Binding-site contacts:
Ligand atom ND2 contacts residue SER95 of chain 1.B at 2.7 Å (h-bond).
Ligand atom O contacts residue HIS53 of chain 1.C at 2.9 Å (h-bond).
Ligand atom CG contacts residue TYR94 of chain 1.B at 3.6 Å (hydrophobic).
Ligand atom ND2 contacts residue GLY101 of chain 1.C at 3.3 Å.
Ligand atom OD1 contacts residue GLY33 of chain 1.C at 2.9 Å (h-bond).
Ligand atom C contacts residue HIS53 of chain 1.C at 3.5 Å.
Ligand atom O contacts residue HIS53 of chain 1.C at 3.5 Å.
Ligand atom ND2 contacts residue ASN92 of chain 1.B at 2.9 Å (h-bond).
Ligand atom ND2 contacts residue ARG106 of chain 1.C at 3.5 Å (salt-bridge).
Ligand atom O contacts residue GLY33 of chain 1.C at 3.6 Å.
Ligand atom CB contacts residue ALA103 of chain 1.C at 3.7 Å (hydrophobic).
Ligand atom OD1 contacts residue PHE32 of chain 1.C at 3.4 Å.
Ligand atom CA contacts residue TRP52 of chain 1.C at 3.7 Å (hydrophobic).
Ligand atom CA contacts residue TYR94 of chain 1.B at 3.7 Å (hydrophobic).
Ligand atom OD1 contacts residue TYR94 of chain 1.B at 2.9 Å (h-bond).
Ligand atom O contacts residue TRP52 of chain 1.C at 3.5 Å.
Ligand atom CB contacts residue TRP52 of chain 1.C at 3.6 Å (hydrophobic).
Ligand atom ND2 contacts residue ALA103 of chain 1.C at 3.5 Å.
Ligand atom OD1 contacts residue ILE97 of chain 1.B at 3.4 Å.
Ligand atom CB contacts residue TYR94 of chain 1.B at 3.6 Å (hydrophobic).
Ligand atom ND2 contacts residue ASP99 of chain 1.C at 3.0 Å (salt-bridge).
Ligand atom O contacts residue TRP52 of chain 1.C at 3.6 Å.
Ligand atom O contacts residue TYR94 of chain 1.B at 3.7 Å.
Ligand atom ND2 contacts residue TYR91 of chain 1.B at 3.5 Å.
Ligand atom CB contacts residue ARG106 of chain 1.C at 3.6 Å.
Ligand atom CG contacts residue ALA103 of chain 1.C at 3.6 Å (hydrophobic).
Ligand atom CG contacts residue ASP99 of chain 1.C at 3.5 Å.
Ligand atom OD1 contacts residue ASP99 of chain 1.C at 3.6 Å.
Ligand atom CB contacts residue PHE59 of chain 1.C at 3.6 Å (hydrophobic).
Ligand atom CA contacts residue PHE59 of chain 1.C at 3.5 Å (hydrophobic).
Ligand atom N contacts residue ASN31 of chain 1.C at 2.9 Å (h-bond).
Ligand atom CA contacts residue ARG106 of chain 1.C at 3.7 Å.
Ligand atom N contacts residue HIS53 of chain 1.C at 3.6 Å.
Ligand atom CD contacts residue ARG106 of chain 1.C at 3.3 Å.
Ligand atom O contacts residue ARG106 of chain 1.C at 3.1 Å (salt-bridge).
Ligand atom N contacts residue TYR94 of chain 1.B at 3.5 Å.
Ligand atom O contacts residue TRP52 of chain 1.C at 3.5 Å.
Ligand atom CG contacts residue GLY101 of chain 1.C at 3.6 Å.
Ligand atom OD1 contacts residue SER93 of chain 1.B at 3.5 Å.
Ligand atom CB contacts residue ASN31 of chain 1.C at 3.5 Å.

The protein below binds the small molecule below.
Small molecule (SMILES): CC(=O)N[C@@H](CC(N)=O)C(=O)N1CCC[C@H]1C(=O)N[C@@H](CC(N)=O)C(=O)N[C@@H](C)C(=O)N[C@@H](CC(N)=O)C(=O)N1CCC[C@H]1C(=O)N[C@@H](CC(N)=O)C(=O)N[C@@H](C)C=O

Sequence of chain 1.C:
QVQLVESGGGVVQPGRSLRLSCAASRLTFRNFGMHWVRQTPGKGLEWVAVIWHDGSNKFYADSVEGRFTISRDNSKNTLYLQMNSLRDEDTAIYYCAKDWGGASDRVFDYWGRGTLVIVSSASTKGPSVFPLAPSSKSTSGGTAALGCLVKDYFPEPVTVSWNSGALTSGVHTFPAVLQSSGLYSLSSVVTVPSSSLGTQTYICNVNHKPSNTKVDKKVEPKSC

Sequence of chain 1.B:
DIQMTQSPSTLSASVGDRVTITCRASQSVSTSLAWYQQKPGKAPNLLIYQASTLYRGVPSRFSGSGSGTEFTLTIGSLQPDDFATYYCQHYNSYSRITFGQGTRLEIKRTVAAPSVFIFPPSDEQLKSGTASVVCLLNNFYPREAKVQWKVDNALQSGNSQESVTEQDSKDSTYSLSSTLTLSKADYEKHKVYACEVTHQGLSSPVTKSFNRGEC